Sequence of chain 1.E:
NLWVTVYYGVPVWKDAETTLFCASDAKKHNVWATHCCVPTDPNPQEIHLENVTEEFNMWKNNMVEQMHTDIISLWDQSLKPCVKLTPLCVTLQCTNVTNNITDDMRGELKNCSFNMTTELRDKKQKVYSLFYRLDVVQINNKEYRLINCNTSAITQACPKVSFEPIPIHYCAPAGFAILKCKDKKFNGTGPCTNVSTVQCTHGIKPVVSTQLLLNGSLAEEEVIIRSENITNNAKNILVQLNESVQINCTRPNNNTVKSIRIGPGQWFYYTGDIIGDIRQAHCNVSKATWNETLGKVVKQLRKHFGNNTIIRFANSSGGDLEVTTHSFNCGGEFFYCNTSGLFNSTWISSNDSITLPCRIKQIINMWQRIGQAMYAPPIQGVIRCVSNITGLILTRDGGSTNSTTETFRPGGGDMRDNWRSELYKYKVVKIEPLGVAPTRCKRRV

Binding-site contacts:
Ligand atom C1 contacts residue ASN387 of chain 1.E at 1.5 Å.
Ligand atom C6 contacts residue NAG1 of chain 1.KB at 3.9 Å.
Ligand atom N2 contacts residue NAG1 of chain 1.KB at 3.9 Å.
Ligand atom O7 contacts residue ASN387 of chain 1.E at 3.2 Å (h-bond).
Ligand atom C3 contacts residue NAG1 of chain 1.KB at 4.3 Å.
Ligand atom C7 contacts residue ASN387 of chain 1.E at 3.3 Å.
Ligand atom C8 contacts residue NAG1 of chain 1.KB at 4.4 Å.
Ligand atom C8 contacts residue THR373 of chain 1.E at 3.8 Å.
Ligand atom C4 contacts residue NAG1 of chain 1.KB at 4.0 Å.
Ligand atom C4 contacts residue ASN387 of chain 1.E at 4.4 Å.
Ligand atom O7 contacts residue ARG419 of chain 1.E at 2.9 Å (salt-bridge).
Ligand atom C5 contacts residue ASN387 of chain 1.E at 3.8 Å.
Ligand atom O6 contacts residue NAG1 of chain 1.KB at 3.0 Å (h-bond).
Ligand atom O4 contacts residue NAG1 of chain 1.KB at 3.1 Å (h-bond).
Ligand atom C5 contacts residue SER389 of chain 1.E at 4.2 Å.
Ligand atom C8 contacts residue ARG419 of chain 1.E at 4.0 Å.
Ligand atom C7 contacts residue ARG419 of chain 1.E at 3.8 Å.
Ligand atom N2 contacts residue ASN387 of chain 1.E at 3.0 Å (h-bond).
Ligand atom C8 contacts residue THR374 of chain 1.E at 3.7 Å.
Ligand atom C3 contacts residue ASN387 of chain 1.E at 3.9 Å.
Ligand atom C1 contacts residue SER389 of chain 1.E at 3.4 Å.
Ligand atom C8 contacts residue ASN387 of chain 1.E at 4.0 Å.
Ligand atom C5 contacts residue NAG1 of chain 1.KB at 3.7 Å.
Ligand atom O5 contacts residue ASN387 of chain 1.E at 2.5 Å (h-bond).
Ligand atom O3 contacts residue NAG1 of chain 1.KB at 3.8 Å.
Ligand atom C2 contacts residue ASN387 of chain 1.E at 2.5 Å.
Ligand atom O5 contacts residue SER389 of chain 1.E at 3.6 Å.

The protein below binds the small molecule below.
Small molecule (SMILES): CC(=O)N[C@@H]1[C@@H](O)[C@H](O)[C@@H](CO)O[C@H]1O